Binding-site contacts:
Ligand atom C contacts residue HIS78 of chain 1.B at 3.8 Å.
Ligand atom ND1 contacts residue TYR70 of chain 1.B at 2.8 Å (h-bond).
Ligand atom CA contacts residue HIS78 of chain 1.B at 3.8 Å.
Ligand atom CG contacts residue ALA132 of chain 3.B at 3.7 Å (hydrophobic).
Ligand atom O contacts residue ARG89 of chain 3.B at 3.1 Å (salt-bridge).
Ligand atom CA contacts residue TYR77 of chain 1.B at 3.6 Å (hydrophobic).
Ligand atom NE2 contacts residue ALA132 of chain 3.B at 3.6 Å (h-bond).
Ligand atom CE1 contacts residue TYR70 of chain 1.B at 3.6 Å (hydrophobic).
Ligand atom CA contacts residue MG1 of chain 1.E at 3.3 Å.
Ligand atom C contacts residue MG1 of chain 1.E at 3.1 Å.
Ligand atom N contacts residue HIS139 of chain 3.B at 3.1 Å (h-bond).
Ligand atom O contacts residue ARG99 of chain 3.B at 2.8 Å (salt-bridge).
Ligand atom OXT contacts residue HIS139 of chain 3.B at 3.1 Å (h-bond).
Ligand atom CG contacts residue TYR77 of chain 1.B at 3.8 Å (hydrophobic).
Ligand atom O contacts residue ILE130 of chain 3.B at 3.7 Å.
Ligand atom ND1 contacts residue ALA132 of chain 3.B at 3.6 Å.
Ligand atom CA contacts residue HIS139 of chain 3.B at 3.9 Å.
Ligand atom N contacts residue TYR70 of chain 1.B at 3.2 Å (h-bond).
Ligand atom CB contacts residue TYR70 of chain 1.B at 3.9 Å (hydrophobic).
Ligand atom OXT contacts residue MG1 of chain 1.E at 2.2 Å.
Ligand atom ND1 contacts residue GLY131 of chain 3.B at 3.8 Å.
Ligand atom C contacts residue ARG99 of chain 3.B at 3.7 Å.
Ligand atom CG contacts residue TYR70 of chain 1.B at 3.7 Å (hydrophobic).
Ligand atom CD2 contacts residue ALA132 of chain 3.B at 3.6 Å (hydrophobic).
Ligand atom CD2 contacts residue GLY131 of chain 3.B at 3.7 Å.
Ligand atom CB contacts residue TYR77 of chain 1.B at 4.0 Å (hydrophobic).
Ligand atom C contacts residue HIS139 of chain 3.B at 3.6 Å.
Ligand atom OXT contacts residue HIS78 of chain 1.B at 3.2 Å (h-bond).
Ligand atom C contacts residue ARG89 of chain 3.B at 3.7 Å.
Ligand atom CE1 contacts residue ALA132 of chain 3.B at 3.5 Å (hydrophobic).
Ligand atom CB contacts residue GLY131 of chain 3.B at 3.5 Å.
Ligand atom OXT contacts residue ARG89 of chain 3.B at 3.0 Å (salt-bridge).
Ligand atom CD2 contacts residue ARG99 of chain 3.B at 3.6 Å.
Ligand atom N contacts residue MG1 of chain 1.E at 2.5 Å.
Ligand atom N contacts residue HIS74 of chain 1.B at 3.0 Å.
Ligand atom N contacts residue HIS78 of chain 1.B at 3.4 Å (h-bond).
Ligand atom CG contacts residue GLY131 of chain 3.B at 3.5 Å.
Ligand atom CD2 contacts residue TYR77 of chain 1.B at 3.5 Å (hydrophobic).
Ligand atom CD2 contacts residue LEU98 of chain 3.B at 4.0 Å (hydrophobic).
Ligand atom NE2 contacts residue TYR77 of chain 1.B at 3.5 Å.

This small molecule binds to this protein.
Small molecule (SMILES): N[C@@H](Cc1c[nH]c[nH+]1)C(=O)O

Sequence of chain 1.B:
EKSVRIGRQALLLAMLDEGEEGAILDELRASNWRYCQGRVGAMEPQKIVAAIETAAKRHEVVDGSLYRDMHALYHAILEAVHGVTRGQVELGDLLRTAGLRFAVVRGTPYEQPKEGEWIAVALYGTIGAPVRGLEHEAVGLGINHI

Sequence of chain 3.B:
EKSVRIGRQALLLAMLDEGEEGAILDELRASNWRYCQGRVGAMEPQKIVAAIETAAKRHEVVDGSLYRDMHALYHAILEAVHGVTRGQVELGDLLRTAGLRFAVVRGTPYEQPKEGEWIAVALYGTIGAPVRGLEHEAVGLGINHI